A small-molecule ligand and the protein it binds are described below.
Small molecule (SMILES): CC(=O)N[C@@H]1[C@@H](O)[C@H](O)[C@@H](CO)O[C@H]1O

Sequence of chain 1.E:
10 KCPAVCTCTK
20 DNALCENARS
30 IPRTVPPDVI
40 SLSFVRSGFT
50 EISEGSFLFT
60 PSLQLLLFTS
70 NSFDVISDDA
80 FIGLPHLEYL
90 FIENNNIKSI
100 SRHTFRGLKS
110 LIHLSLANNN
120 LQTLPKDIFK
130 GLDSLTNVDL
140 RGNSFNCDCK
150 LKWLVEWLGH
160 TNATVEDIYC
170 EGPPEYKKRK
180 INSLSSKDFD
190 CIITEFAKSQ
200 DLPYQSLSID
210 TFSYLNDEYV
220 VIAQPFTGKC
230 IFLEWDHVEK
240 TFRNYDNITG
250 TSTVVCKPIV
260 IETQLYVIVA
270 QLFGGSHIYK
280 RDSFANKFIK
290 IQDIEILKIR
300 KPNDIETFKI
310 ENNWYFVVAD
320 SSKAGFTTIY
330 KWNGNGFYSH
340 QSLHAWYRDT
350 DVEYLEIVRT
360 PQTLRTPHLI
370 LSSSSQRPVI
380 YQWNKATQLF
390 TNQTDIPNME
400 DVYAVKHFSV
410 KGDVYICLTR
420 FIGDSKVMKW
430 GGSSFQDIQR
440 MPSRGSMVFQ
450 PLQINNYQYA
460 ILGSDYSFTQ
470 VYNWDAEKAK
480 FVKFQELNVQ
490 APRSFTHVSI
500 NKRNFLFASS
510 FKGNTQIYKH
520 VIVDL

Binding-site contacts:
Ligand atom C6 contacts residue LYS228 of chain 1.E at 4.1 Å.
Ligand atom O6 contacts residue GLN223 of chain 1.E at 4.0 Å.
Ligand atom C2 contacts residue ASN246 of chain 1.E at 2.4 Å.
Ligand atom C7 contacts residue ASN246 of chain 1.E at 3.1 Å.
Ligand atom C8 contacts residue ASN246 of chain 1.E at 4.3 Å.
Ligand atom C4 contacts residue ASN246 of chain 1.E at 4.1 Å.
Ligand atom C5 contacts residue ASN246 of chain 1.E at 3.6 Å.
Ligand atom C1 contacts residue ASN246 of chain 1.E at 1.4 Å.
Ligand atom O5 contacts residue ASN243 of chain 1.E at 4.0 Å.
Ligand atom C5 contacts residue LYS228 of chain 1.E at 4.3 Å.
Ligand atom C8 contacts residue ASP245 of chain 1.E at 4.3 Å.
Ligand atom O6 contacts residue ILE230 of chain 1.E at 3.5 Å.
Ligand atom C1 contacts residue LYS228 of chain 1.E at 4.3 Å.
Ligand atom O7 contacts residue ASN246 of chain 1.E at 2.8 Å (h-bond).
Ligand atom O5 contacts residue LYS228 of chain 1.E at 3.5 Å.
Ligand atom O6 contacts residue LYS228 of chain 1.E at 4.3 Å.
Ligand atom C4 contacts residue LYS228 of chain 1.E at 4.4 Å.
Ligand atom O5 contacts residue ASN246 of chain 1.E at 2.3 Å (h-bond).
Ligand atom C1 contacts residue ASN243 of chain 1.E at 3.7 Å.
Ligand atom N2 contacts residue ASN246 of chain 1.E at 2.9 Å (h-bond).
Ligand atom C3 contacts residue ASN246 of chain 1.E at 3.7 Å.
Ligand atom C5 contacts residue ASN243 of chain 1.E at 4.3 Å.